Sequence of chain 50.F:
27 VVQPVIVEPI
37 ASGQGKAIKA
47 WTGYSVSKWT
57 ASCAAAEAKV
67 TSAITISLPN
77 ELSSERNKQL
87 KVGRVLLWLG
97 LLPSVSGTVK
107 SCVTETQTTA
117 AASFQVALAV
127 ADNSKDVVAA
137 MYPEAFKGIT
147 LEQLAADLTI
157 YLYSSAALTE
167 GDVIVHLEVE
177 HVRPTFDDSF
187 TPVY

This protein binds this small molecule.
Small molecule (SMILES): Nc1ncnc2c1ncn2[C@@H]1O[C@H](COP(=O)=O)[C@@H](O[P](=O)(O)OC[C@H]2O[C@@H](n3ccc(=O)[nH]c3=O)[C@H](O)[C@@H]2O)[C@H]1O

Sequence of chain 4.E:
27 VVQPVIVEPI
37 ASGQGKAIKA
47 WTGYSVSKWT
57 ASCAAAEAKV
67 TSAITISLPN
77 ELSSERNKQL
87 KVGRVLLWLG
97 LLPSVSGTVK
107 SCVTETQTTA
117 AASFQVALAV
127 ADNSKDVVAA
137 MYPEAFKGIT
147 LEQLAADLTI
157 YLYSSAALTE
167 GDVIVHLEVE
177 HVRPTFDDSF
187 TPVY

Binding-site contacts:
Ligand atom OP1 contacts residue LYS45 of chain 50.F at 4.3 Å.
Ligand atom N6 contacts residue TRP47 of chain 4.E at 4.2 Å.
Ligand atom C6 contacts residue TRP47 of chain 4.E at 3.9 Å (hydrophobic).
Ligand atom C8 contacts residue TRP47 of chain 4.E at 4.0 Å (hydrophobic).
Ligand atom C4 contacts residue TRP47 of chain 4.E at 3.9 Å (hydrophobic).
Ligand atom O4' contacts residue LYS143 of chain 4.E at 4.2 Å.
Ligand atom N1 contacts residue TRP47 of chain 4.E at 3.8 Å.
Ligand atom C5 contacts residue TRP47 of chain 4.E at 4.0 Å (hydrophobic).
Ligand atom O4' contacts residue GLU140 of chain 4.E at 4.1 Å.
Ligand atom C1' contacts residue TRP47 of chain 4.E at 4.3 Å (hydrophobic).
Ligand atom C2 contacts residue TRP47 of chain 4.E at 3.8 Å (hydrophobic).
Ligand atom C8 contacts residue GLU140 of chain 4.E at 4.1 Å.
Ligand atom N7 contacts residue TRP47 of chain 4.E at 4.0 Å.
Ligand atom N7 contacts residue LYS143 of chain 4.E at 3.7 Å.
Ligand atom C2' contacts residue GLU140 of chain 4.E at 3.5 Å.
Ligand atom O2' contacts residue GLU140 of chain 4.E at 3.0 Å (salt-bridge).
Ligand atom N3 contacts residue TRP47 of chain 4.E at 3.9 Å.
Ligand atom N9 contacts residue TRP47 of chain 4.E at 4.0 Å.
Ligand atom C1' contacts residue LYS143 of chain 4.E at 4.0 Å.
Ligand atom O4' contacts residue TRP47 of chain 4.E at 4.0 Å.
Ligand atom C8 contacts residue LYS143 of chain 4.E at 2.8 Å.
Ligand atom C2' contacts residue LYS143 of chain 4.E at 4.5 Å.
Ligand atom C1' contacts residue GLU140 of chain 4.E at 3.2 Å.
Ligand atom N9 contacts residue GLU140 of chain 4.E at 4.1 Å.
Ligand atom N9 contacts residue LYS143 of chain 4.E at 3.8 Å.